Sequence of chain 1.D:
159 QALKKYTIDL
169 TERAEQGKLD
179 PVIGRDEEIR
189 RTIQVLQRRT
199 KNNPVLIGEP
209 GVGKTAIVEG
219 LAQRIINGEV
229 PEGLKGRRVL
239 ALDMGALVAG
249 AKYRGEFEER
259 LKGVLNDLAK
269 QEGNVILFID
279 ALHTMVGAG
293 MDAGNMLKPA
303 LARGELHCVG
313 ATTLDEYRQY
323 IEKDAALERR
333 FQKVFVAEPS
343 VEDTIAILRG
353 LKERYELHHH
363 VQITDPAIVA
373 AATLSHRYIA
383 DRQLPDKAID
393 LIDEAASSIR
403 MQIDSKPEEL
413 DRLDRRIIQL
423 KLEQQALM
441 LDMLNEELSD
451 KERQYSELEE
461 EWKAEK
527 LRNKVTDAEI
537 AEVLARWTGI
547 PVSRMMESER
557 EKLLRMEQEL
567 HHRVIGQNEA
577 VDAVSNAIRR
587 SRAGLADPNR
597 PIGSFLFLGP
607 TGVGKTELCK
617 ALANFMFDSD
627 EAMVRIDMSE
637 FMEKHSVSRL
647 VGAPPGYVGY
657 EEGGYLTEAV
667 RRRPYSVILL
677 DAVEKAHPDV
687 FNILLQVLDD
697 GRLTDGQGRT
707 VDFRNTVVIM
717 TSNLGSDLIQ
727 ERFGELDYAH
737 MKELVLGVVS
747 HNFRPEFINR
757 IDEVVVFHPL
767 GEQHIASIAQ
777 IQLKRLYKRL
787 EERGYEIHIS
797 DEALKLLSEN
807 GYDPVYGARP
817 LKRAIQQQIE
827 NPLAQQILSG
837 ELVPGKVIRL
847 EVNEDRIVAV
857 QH

Binding-site contacts:
Ligand atom O2' contacts residue GLN778 of chain 1.D at 2.9 Å (h-bond).
Ligand atom O2A contacts residue THR612 of chain 1.D at 3.5 Å (h-bond).
Ligand atom N7 contacts residue GLY608 of chain 1.D at 3.6 Å (h-bond).
Ligand atom C2 contacts residue ARG569 of chain 1.D at 3.2 Å.
Ligand atom N1 contacts residue ARG569 of chain 1.D at 3.6 Å.
Ligand atom O2B contacts residue LYS611 of chain 1.D at 3.1 Å (salt-bridge).
Ligand atom PG contacts residue ARG756 of chain 1.C at 3.6 Å.
Ligand atom N1 contacts residue VAL570 of chain 1.D at 3.7 Å.
Ligand atom O3G contacts residue LYS611 of chain 1.D at 3.2 Å (salt-bridge).
Ligand atom C8 contacts residue GLY608 of chain 1.D at 3.5 Å.
Ligand atom C8 contacts residue GLY610 of chain 1.D at 3.6 Å.
Ligand atom O3A contacts residue GLY608 of chain 1.D at 3.5 Å (h-bond).
Ligand atom O5' contacts residue ARG815 of chain 1.D at 3.6 Å (salt-bridge).
Ligand atom C2' contacts residue GLU613 of chain 1.D at 3.6 Å.
Ligand atom O2G contacts residue ARG756 of chain 1.C at 2.4 Å (salt-bridge).
Ligand atom N6 contacts residue VAL609 of chain 1.D at 3.6 Å (h-bond).
Ligand atom N6 contacts residue ILE571 of chain 1.D at 2.7 Å (h-bond).
Ligand atom PB contacts residue LYS611 of chain 1.D at 3.7 Å.
Ligand atom C3' contacts residue LYS818 of chain 1.D at 3.7 Å.
Ligand atom N1 contacts residue ILE571 of chain 1.D at 3.3 Å (h-bond).
Ligand atom PG contacts residue THR607 of chain 1.D at 3.5 Å.
Ligand atom N7 contacts residue VAL609 of chain 1.D at 3.2 Å.
Ligand atom N7 contacts residue GLY610 of chain 1.D at 3.1 Å (h-bond).
Ligand atom O1A contacts residue THR612 of chain 1.D at 3.5 Å.
Ligand atom O3B contacts residue LYS611 of chain 1.D at 3.3 Å.
Ligand atom O3' contacts residue LYS818 of chain 1.D at 2.4 Å (salt-bridge).
Ligand atom O1A contacts residue ARG815 of chain 1.D at 3.3 Å (salt-bridge).
Ligand atom C8 contacts residue ALA814 of chain 1.D at 3.5 Å (hydrophobic).
Ligand atom C6 contacts residue ILE774 of chain 1.D at 3.6 Å (hydrophobic).
Ligand atom C5' contacts residue GLU613 of chain 1.D at 3.7 Å.
Ligand atom PA contacts residue ARG815 of chain 1.D at 3.7 Å.
Ligand atom S1G contacts residue THR607 of chain 1.D at 1.8 Å.
Ligand atom C3' contacts residue GLU613 of chain 1.D at 3.7 Å.
Ligand atom O2A contacts residue GLY610 of chain 1.D at 3.2 Å (h-bond).
Ligand atom O2A contacts residue LYS611 of chain 1.D at 2.9 Å (salt-bridge).
Ligand atom C6 contacts residue ILE571 of chain 1.D at 3.6 Å (hydrophobic).
Ligand atom O3B contacts residue THR607 of chain 1.D at 3.4 Å.
Ligand atom O3A contacts residue ARG815 of chain 1.D at 3.6 Å.
Ligand atom O1B contacts residue THR612 of chain 1.D at 3.3 Å (h-bond).
Ligand atom O3B contacts residue GLY608 of chain 1.D at 3.3 Å (h-bond).

Sequence of chain 1.C:
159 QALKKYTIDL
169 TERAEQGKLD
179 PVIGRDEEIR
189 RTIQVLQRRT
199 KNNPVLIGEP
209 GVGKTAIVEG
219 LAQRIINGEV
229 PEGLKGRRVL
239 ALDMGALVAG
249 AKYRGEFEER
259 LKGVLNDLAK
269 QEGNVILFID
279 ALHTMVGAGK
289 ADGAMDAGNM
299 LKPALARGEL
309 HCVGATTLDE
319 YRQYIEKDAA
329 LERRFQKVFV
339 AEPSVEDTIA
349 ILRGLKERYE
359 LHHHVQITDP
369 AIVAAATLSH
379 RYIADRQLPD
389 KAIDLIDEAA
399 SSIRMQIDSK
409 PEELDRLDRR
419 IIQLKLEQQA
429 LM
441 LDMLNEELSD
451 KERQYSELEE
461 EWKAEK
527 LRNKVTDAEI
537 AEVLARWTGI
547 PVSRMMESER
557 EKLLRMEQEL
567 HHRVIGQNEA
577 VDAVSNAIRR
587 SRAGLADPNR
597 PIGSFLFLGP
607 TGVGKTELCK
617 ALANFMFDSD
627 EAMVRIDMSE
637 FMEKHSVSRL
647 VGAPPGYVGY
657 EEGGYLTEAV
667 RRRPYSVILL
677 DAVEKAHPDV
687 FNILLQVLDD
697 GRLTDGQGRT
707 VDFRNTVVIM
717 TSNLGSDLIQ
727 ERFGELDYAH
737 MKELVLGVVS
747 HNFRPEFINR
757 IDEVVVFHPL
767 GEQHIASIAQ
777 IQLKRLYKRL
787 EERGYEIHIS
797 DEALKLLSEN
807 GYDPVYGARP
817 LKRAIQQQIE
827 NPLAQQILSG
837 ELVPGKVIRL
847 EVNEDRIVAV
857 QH

A protein and the small-molecule ligand that binds it are described below.
Small molecule (SMILES): Nc1ncnc2c1ncn2[C@@H]1O[C@H](COP(=O)(O)OP(=O)(O)OP(O)(O)=S)[C@@H](O)[C@H]1O